This protein binds this small molecule.
Small molecule (SMILES): CC(=O)Oc1ccccc1C(=O)O

Sequence of chain 1.B:
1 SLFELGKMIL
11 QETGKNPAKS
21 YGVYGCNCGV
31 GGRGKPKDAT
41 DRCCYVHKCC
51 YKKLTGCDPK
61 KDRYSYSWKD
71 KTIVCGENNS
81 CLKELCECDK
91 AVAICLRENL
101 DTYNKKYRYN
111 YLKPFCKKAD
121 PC

Sequence of chain 1.A:
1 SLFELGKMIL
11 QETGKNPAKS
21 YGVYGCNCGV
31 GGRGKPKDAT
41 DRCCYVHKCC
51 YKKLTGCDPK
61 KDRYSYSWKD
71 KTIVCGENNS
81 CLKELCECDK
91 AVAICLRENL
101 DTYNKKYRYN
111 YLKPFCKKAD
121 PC

Binding-site contacts:
Ligand atom C1 contacts residue LEU5 of chain 1.B at 4.2 Å (hydrophobic).
Ligand atom O3 contacts residue GLY29 of chain 1.B at 3.9 Å.
Ligand atom C1 contacts residue LEU2 of chain 1.B at 3.7 Å (hydrophobic).
Ligand atom C9 contacts residue VAL30 of chain 1.B at 2.3 Å (hydrophobic).
Ligand atom C3 contacts residue GLY29 of chain 1.B at 3.5 Å.
Ligand atom O4 contacts residue GLY29 of chain 1.B at 3.8 Å.
Ligand atom C6 contacts residue LEU2 of chain 1.B at 4.1 Å (hydrophobic).
Ligand atom O2 contacts residue LYS60 of chain 1.B at 3.9 Å.
Ligand atom C6 contacts residue DMS1 of chain 1.E at 3.6 Å.
Ligand atom O3 contacts residue LEU2 of chain 1.B at 3.8 Å.
Ligand atom O1 contacts residue GLY29 of chain 1.B at 4.2 Å.
Ligand atom C8 contacts residue PRO114 of chain 1.A at 3.4 Å (hydrophobic).
Ligand atom O4 contacts residue PRO114 of chain 1.A at 3.6 Å.
Ligand atom C2 contacts residue GLY29 of chain 1.B at 3.6 Å.
Ligand atom C4 contacts residue GLY29 of chain 1.B at 4.0 Å.
Ligand atom C8 contacts residue VAL30 of chain 1.B at 3.6 Å (hydrophobic).
Ligand atom O1 contacts residue GLY31 of chain 1.B at 4.2 Å.
Ligand atom C8 contacts residue GLY29 of chain 1.B at 3.4 Å.
Ligand atom O2 contacts residue GLY29 of chain 1.B at 4.1 Å.
Ligand atom C4 contacts residue LYS48 of chain 1.B at 3.8 Å.
Ligand atom C9 contacts residue GLY29 of chain 1.B at 2.5 Å.
Ligand atom O4 contacts residue VAL30 of chain 1.B at 4.3 Å.
Ligand atom O2 contacts residue PRO114 of chain 1.A at 3.7 Å.
Ligand atom C5 contacts residue TYR51 of chain 1.B at 3.8 Å (hydrophobic).
Ligand atom O3 contacts residue PRO114 of chain 1.A at 3.8 Å.
Ligand atom C1 contacts residue GLY29 of chain 1.B at 4.1 Å.
Ligand atom O4 contacts residue GLY22 of chain 1.B at 4.1 Å.
Ligand atom C9 contacts residue GLY22 of chain 1.B at 4.1 Å.
Ligand atom O1 contacts residue LYS60 of chain 1.B at 3.1 Å (salt-bridge).
Ligand atom C7 contacts residue GLY29 of chain 1.B at 3.8 Å.
Ligand atom O3 contacts residue VAL30 of chain 1.B at 4.2 Å.
Ligand atom C6 contacts residue LEU5 of chain 1.B at 4.1 Å (hydrophobic).
Ligand atom C7 contacts residue LYS60 of chain 1.B at 3.7 Å.
Ligand atom O2 contacts residue VAL30 of chain 1.B at 4.0 Å.
Ligand atom C2 contacts residue LEU2 of chain 1.B at 3.8 Å (hydrophobic).
Ligand atom C5 contacts residue LYS48 of chain 1.B at 3.7 Å.
Ligand atom C9 contacts residue PRO114 of chain 1.A at 3.2 Å (hydrophobic).
Ligand atom C1 contacts residue DMS1 of chain 1.E at 3.9 Å.
Ligand atom C5 contacts residue HIS47 of chain 1.B at 4.1 Å.
Ligand atom C6 contacts residue HIS47 of chain 1.B at 3.8 Å.